Binding-site contacts:
Ligand atom C2 contacts residue ASN53 of chain 1.B at 2.4 Å.
Ligand atom C7 contacts residue LEU46 of chain 1.B at 4.1 Å (hydrophobic).
Ligand atom C8 contacts residue PRO48 of chain 1.B at 3.4 Å (hydrophobic).
Ligand atom N2 contacts residue LEU46 of chain 1.B at 4.1 Å.
Ligand atom C6 contacts residue ASN53 of chain 1.B at 4.3 Å.
Ligand atom C8 contacts residue ASN53 of chain 1.B at 3.1 Å.
Ligand atom O7 contacts residue PRO48 of chain 1.B at 4.0 Å.
Ligand atom C8 contacts residue LEU46 of chain 1.B at 4.1 Å (hydrophobic).
Ligand atom O7 contacts residue ASN53 of chain 1.B at 4.4 Å.
Ligand atom C1 contacts residue ASN53 of chain 1.B at 1.4 Å.
Ligand atom C7 contacts residue ASN53 of chain 1.B at 3.2 Å.
Ligand atom C4 contacts residue ASN53 of chain 1.B at 4.2 Å.
Ligand atom C3 contacts residue ASN53 of chain 1.B at 3.6 Å.
Ligand atom O5 contacts residue ASN53 of chain 1.B at 2.4 Å (h-bond).
Ligand atom N2 contacts residue ASN53 of chain 1.B at 2.5 Å (h-bond).
Ligand atom C5 contacts residue ASN53 of chain 1.B at 3.7 Å.
Ligand atom C7 contacts residue PRO48 of chain 1.B at 4.0 Å (hydrophobic).

A small-molecule ligand and the protein it binds are described below.
Small molecule (SMILES): CC(=O)N[C@H]1[C@@H](O[C@H]2[C@H](O)[C@@H](NC(C)=O)CO[C@@H]2CO[C@@H]2O[C@@H](C)[C@@H](O)[C@@H](O)[C@@H]2O)O[C@H](CO)[C@@H](O[C@@H]2O[C@H](CO[C@H]3O[C@H](CO)[C@@H](O)[C@H](O)[C@@H]3O)[C@@H](O)[C@H](O)[C@@H]2O)[C@@H]1O

Sequence of chain 1.B:
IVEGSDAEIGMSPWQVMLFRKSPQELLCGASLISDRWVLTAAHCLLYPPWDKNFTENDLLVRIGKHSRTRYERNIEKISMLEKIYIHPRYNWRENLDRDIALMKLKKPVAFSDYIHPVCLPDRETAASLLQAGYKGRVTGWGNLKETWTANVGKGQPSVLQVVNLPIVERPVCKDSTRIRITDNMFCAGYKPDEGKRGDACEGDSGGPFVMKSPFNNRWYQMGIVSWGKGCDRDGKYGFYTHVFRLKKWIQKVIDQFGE